Binding-site contacts:
Ligand atom C8 contacts residue ASN56 of chain 1.A at 3.5 Å.
Ligand atom C1' contacts residue MET103 of chain 1.A at 3.9 Å (hydrophobic).
Ligand atom O2' contacts residue ASN111 of chain 1.A at 3.1 Å (h-bond).
Ligand atom N3B contacts residue MG1 of chain 1.C at 3.4 Å.
Ligand atom N7 contacts residue ASN56 of chain 1.A at 3.3 Å.
Ligand atom N6 contacts residue ASP98 of chain 1.A at 2.9 Å (salt-bridge).
Ligand atom O5' contacts residue MG1 of chain 1.C at 4.0 Å.
Ligand atom C4' contacts residue ASN111 of chain 1.A at 3.9 Å.
Ligand atom N1 contacts residue ALA60 of chain 1.A at 3.6 Å.
Ligand atom O1A contacts residue ASN56 of chain 1.A at 2.8 Å (h-bond).
Ligand atom N6 contacts residue ILE196 of chain 1.A at 3.7 Å.
Ligand atom O2A contacts residue PHE148 of chain 1.A at 2.8 Å (h-bond).
Ligand atom O1G contacts residue GLU52 of chain 1.A at 3.8 Å.
Ligand atom O4' contacts residue ASN111 of chain 1.A at 3.7 Å.
Ligand atom PG contacts residue MG1 of chain 1.C at 3.1 Å.
Ligand atom O1G contacts residue GLY147 of chain 1.A at 3.5 Å.
Ligand atom O1A contacts residue MG1 of chain 1.C at 2.2 Å.
Ligand atom N6 contacts residue ASN56 of chain 1.A at 3.9 Å.
Ligand atom O3A contacts residue MG1 of chain 1.C at 3.1 Å.
Ligand atom O5' contacts residue ASN56 of chain 1.A at 3.8 Å.
Ligand atom O1G contacts residue MG1 of chain 1.C at 2.4 Å.
Ligand atom C4 contacts residue MET103 of chain 1.A at 3.8 Å (hydrophobic).
Ligand atom PA contacts residue PHE148 of chain 1.A at 3.5 Å.
Ligand atom PA contacts residue MG1 of chain 1.C at 3.1 Å.
Ligand atom C2 contacts residue MET103 of chain 1.A at 3.9 Å (hydrophobic).
Ligand atom O1A contacts residue PHE148 of chain 1.A at 3.4 Å (h-bond).
Ligand atom N1 contacts residue THR194 of chain 1.A at 3.8 Å.
Ligand atom O2B contacts residue ASN56 of chain 1.A at 2.9 Å (h-bond).
Ligand atom O2B contacts residue MG1 of chain 1.C at 1.8 Å.
Ligand atom N1 contacts residue ASP98 of chain 1.A at 4.0 Å.
Ligand atom PA contacts residue ASN56 of chain 1.A at 3.9 Å.
Ligand atom O2G contacts residue MG1 of chain 1.C at 3.1 Å.
Ligand atom N3 contacts residue MET103 of chain 1.A at 3.5 Å (h-bond).
Ligand atom O1A contacts residue GLY147 of chain 1.A at 3.4 Å.
Ligand atom O2A contacts residue GLY147 of chain 1.A at 3.3 Å.
Ligand atom PA contacts residue GLY147 of chain 1.A at 3.8 Å.
Ligand atom C5 contacts residue ASN56 of chain 1.A at 4.0 Å.
Ligand atom C1' contacts residue ASN111 of chain 1.A at 3.8 Å.
Ligand atom PB contacts residue MG1 of chain 1.C at 2.8 Å.
Ligand atom C6 contacts residue ASP98 of chain 1.A at 3.9 Å.

A protein and the small-molecule ligand that binds it are described below.
Small molecule (SMILES): Nc1ncnc2c1ncn2[C@@H]1O[C@H](CO[P](=O)(O)O[P](=O)(O)NP(=O)(O)O)[C@@H](O)[C@H]1O

Sequence of chain 1.A:
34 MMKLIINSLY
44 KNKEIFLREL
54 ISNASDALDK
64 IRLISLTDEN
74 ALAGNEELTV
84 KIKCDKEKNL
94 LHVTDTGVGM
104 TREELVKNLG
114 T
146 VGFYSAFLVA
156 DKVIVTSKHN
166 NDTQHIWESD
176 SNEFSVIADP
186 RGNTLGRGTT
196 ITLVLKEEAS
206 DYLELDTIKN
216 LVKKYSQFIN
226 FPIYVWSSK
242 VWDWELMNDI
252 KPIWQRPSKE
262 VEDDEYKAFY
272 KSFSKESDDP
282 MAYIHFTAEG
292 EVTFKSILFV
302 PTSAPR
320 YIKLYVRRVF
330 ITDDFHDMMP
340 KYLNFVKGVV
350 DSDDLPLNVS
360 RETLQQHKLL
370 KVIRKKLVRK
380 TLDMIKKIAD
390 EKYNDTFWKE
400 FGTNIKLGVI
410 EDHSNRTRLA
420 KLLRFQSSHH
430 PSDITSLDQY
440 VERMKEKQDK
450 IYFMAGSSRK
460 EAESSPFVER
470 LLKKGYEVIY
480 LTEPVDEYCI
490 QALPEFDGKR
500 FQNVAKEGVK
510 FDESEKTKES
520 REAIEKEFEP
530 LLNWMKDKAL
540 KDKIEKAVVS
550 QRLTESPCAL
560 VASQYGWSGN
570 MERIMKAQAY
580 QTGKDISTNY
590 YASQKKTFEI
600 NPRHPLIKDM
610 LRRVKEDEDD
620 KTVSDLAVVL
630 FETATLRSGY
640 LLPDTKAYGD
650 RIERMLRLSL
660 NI